Binding-site contacts:
Ligand atom C4 contacts residue TRP341 of chain 1.D at 3.6 Å (hydrophobic).
Ligand atom C2 contacts residue TRP63 of chain 1.D at 4.0 Å (hydrophobic).
Ligand atom O4 contacts residue ARG345 of chain 1.D at 3.8 Å.
Ligand atom C2 contacts residue GLU112 of chain 1.D at 3.5 Å.
Ligand atom O5 contacts residue TRP341 of chain 1.D at 4.0 Å.
Ligand atom O5 contacts residue TYR156 of chain 1.D at 3.4 Å.
Ligand atom O2 contacts residue LYS16 of chain 1.D at 2.6 Å (salt-bridge).
Ligand atom C6 contacts residue ARG345 of chain 1.D at 3.7 Å.
Ligand atom O5 contacts residue ASP15 of chain 1.D at 4.0 Å.
Ligand atom O4 contacts residue ARG67 of chain 1.D at 3.9 Å.
Ligand atom C3 contacts residue ASP66 of chain 1.D at 3.6 Å.
Ligand atom C1 contacts residue LYS16 of chain 1.D at 3.5 Å.
Ligand atom C1 contacts residue ASP15 of chain 1.D at 3.2 Å.
Ligand atom O1 contacts residue LYS16 of chain 1.D at 3.2 Å (salt-bridge).
Ligand atom O3 contacts residue ARG67 of chain 1.D at 3.5 Å (salt-bridge).
Ligand atom O3 contacts residue TRP63 of chain 1.D at 3.4 Å (h-bond).
Ligand atom O3 contacts residue ASP66 of chain 1.D at 2.7 Å (salt-bridge).
Ligand atom O3 contacts residue ALA64 of chain 1.D at 3.6 Å.
Ligand atom O2 contacts residue GLU112 of chain 1.D at 3.1 Å (salt-bridge).
Ligand atom O3 contacts residue GLU112 of chain 1.D at 3.7 Å.
Ligand atom C6 contacts residue PRO155 of chain 1.D at 4.0 Å (hydrophobic).
Ligand atom C1 contacts residue TYR156 of chain 1.D at 3.8 Å (hydrophobic).
Ligand atom C6 contacts residue TRP341 of chain 1.D at 3.8 Å (hydrophobic).
Ligand atom C2 contacts residue TRP341 of chain 1.D at 4.0 Å (hydrophobic).
Ligand atom C3 contacts residue TRP63 of chain 1.D at 3.5 Å (hydrophobic).
Ligand atom O6 contacts residue PRO155 of chain 1.D at 3.4 Å.
Ligand atom O1 contacts residue ASN13 of chain 1.D at 3.2 Å (h-bond).
Ligand atom C1 contacts residue TRP231 of chain 1.D at 3.8 Å (hydrophobic).
Ligand atom O2 contacts residue ASP66 of chain 1.D at 3.0 Å (salt-bridge).
Ligand atom O6 contacts residue TYR156 of chain 1.D at 2.9 Å (h-bond).
Ligand atom O1 contacts residue ASP15 of chain 1.D at 2.5 Å (salt-bridge).
Ligand atom C2 contacts residue ASP66 of chain 1.D at 3.4 Å.
Ligand atom O2 contacts residue TRP63 of chain 1.D at 3.2 Å (h-bond).
Ligand atom O2 contacts residue ALA64 of chain 1.D at 3.5 Å.
Ligand atom O3 contacts residue TRP341 of chain 1.D at 3.8 Å.
Ligand atom O6 contacts residue GLU154 of chain 1.D at 3.1 Å (salt-bridge).
Ligand atom C6 contacts residue TYR156 of chain 1.D at 4.0 Å (hydrophobic).
Ligand atom C2 contacts residue LYS16 of chain 1.D at 3.6 Å.
Ligand atom C2 contacts residue TRP231 of chain 1.D at 4.1 Å (hydrophobic).
Ligand atom C6 contacts residue GLU154 of chain 1.D at 3.3 Å.

Sequence of chain 1.D:
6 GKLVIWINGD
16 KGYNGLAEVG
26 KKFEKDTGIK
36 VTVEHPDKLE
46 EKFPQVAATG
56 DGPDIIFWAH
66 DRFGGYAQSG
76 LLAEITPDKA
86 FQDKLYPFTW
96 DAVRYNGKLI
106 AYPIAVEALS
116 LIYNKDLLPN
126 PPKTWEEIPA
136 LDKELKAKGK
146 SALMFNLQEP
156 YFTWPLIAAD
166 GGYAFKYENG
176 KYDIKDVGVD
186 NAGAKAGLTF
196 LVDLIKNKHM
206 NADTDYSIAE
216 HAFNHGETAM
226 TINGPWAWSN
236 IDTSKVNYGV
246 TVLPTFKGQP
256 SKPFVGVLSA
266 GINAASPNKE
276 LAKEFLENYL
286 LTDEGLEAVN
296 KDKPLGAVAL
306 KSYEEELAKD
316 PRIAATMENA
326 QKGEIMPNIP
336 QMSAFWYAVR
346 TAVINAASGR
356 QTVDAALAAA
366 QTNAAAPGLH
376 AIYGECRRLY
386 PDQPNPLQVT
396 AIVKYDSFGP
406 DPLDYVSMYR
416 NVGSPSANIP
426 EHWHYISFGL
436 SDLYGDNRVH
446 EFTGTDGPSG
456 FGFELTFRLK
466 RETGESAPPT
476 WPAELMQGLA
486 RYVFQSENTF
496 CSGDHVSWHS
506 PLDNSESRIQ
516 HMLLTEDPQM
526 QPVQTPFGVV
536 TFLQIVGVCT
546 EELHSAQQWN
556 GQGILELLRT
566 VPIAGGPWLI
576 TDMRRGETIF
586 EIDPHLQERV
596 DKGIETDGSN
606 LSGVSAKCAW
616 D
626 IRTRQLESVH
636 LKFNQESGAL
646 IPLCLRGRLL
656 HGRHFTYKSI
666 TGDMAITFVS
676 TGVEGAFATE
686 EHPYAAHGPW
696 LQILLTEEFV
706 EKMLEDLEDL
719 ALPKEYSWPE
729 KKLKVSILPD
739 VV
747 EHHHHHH

This protein binds this small molecule.
Small molecule (SMILES): OC[C@H]1O[C@H](O[C@H]2[C@H](O)[C@@H](O)[C@@H](O)O[C@@H]2CO)[C@H](O)[C@@H](O)[C@@H]1O